Binding-site contacts:
Ligand atom O5 contacts residue ASN165 of chain 1.B at 2.4 Å (h-bond).
Ligand atom C1 contacts residue GLU132 of chain 1.B at 3.7 Å.
Ligand atom C5 contacts residue ASN165 of chain 1.B at 3.7 Å.
Ligand atom C2 contacts residue ASN165 of chain 1.B at 2.5 Å.
Ligand atom N2 contacts residue ASN165 of chain 1.B at 2.9 Å (h-bond).
Ligand atom O5 contacts residue GLU132 of chain 1.B at 3.6 Å (salt-bridge).
Ligand atom C1 contacts residue ASN165 of chain 1.B at 1.4 Å.
Ligand atom C7 contacts residue ASN165 of chain 1.B at 3.5 Å.
Ligand atom C4 contacts residue ASN165 of chain 1.B at 4.2 Å.
Ligand atom O6 contacts residue GLU132 of chain 1.B at 4.4 Å.
Ligand atom C3 contacts residue ASN165 of chain 1.B at 3.8 Å.
Ligand atom O7 contacts residue ASN165 of chain 1.B at 3.7 Å.

Sequence of chain 1.B:
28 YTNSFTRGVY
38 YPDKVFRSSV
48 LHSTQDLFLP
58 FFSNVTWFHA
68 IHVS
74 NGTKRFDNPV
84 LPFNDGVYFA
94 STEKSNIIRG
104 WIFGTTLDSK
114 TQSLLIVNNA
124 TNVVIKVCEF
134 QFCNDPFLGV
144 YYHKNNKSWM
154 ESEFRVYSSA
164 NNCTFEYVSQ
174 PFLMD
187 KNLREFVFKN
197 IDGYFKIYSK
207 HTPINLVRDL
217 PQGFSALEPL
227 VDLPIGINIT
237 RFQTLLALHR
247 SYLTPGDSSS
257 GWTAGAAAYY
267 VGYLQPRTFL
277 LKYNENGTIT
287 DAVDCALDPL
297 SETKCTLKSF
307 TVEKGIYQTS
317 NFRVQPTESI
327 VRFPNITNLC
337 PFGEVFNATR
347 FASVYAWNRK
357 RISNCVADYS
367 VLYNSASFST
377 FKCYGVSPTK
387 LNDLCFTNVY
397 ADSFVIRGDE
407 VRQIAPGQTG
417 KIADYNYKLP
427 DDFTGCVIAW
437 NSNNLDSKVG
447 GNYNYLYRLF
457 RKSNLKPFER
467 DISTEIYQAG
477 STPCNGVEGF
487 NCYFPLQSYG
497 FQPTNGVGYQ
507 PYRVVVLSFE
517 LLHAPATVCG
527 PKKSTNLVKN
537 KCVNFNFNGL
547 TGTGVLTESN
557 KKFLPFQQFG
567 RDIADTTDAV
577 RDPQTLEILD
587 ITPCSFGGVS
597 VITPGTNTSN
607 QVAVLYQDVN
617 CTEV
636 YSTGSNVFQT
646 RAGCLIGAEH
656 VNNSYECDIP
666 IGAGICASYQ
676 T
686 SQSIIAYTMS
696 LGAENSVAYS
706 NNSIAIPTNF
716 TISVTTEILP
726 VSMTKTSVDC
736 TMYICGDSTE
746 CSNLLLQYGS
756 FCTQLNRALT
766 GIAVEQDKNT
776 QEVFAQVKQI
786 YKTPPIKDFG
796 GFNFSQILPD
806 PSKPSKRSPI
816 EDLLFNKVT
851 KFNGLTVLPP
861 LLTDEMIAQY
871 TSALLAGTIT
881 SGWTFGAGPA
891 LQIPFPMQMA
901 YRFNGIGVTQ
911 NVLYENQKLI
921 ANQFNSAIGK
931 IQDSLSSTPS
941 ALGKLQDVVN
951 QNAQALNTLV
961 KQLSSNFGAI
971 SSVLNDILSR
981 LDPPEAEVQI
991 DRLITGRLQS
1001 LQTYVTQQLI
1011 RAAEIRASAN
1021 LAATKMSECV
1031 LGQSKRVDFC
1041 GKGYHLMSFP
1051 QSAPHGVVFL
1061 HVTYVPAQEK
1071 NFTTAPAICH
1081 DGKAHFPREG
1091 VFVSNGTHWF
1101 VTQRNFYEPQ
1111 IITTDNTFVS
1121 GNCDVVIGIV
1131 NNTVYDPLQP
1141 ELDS

The protein below binds the small molecule below.
Small molecule (SMILES): CC(=O)N[C@@H]1[C@@H](O)[C@H](O)[C@@H](CO)O[C@H]1O